This small molecule binds to this protein.
Small molecule (SMILES): CC(=O)N[C@@H]1[C@@H](O)[C@H](O)[C@@H](CO)O[C@H]1O

Sequence of chain 1.A:
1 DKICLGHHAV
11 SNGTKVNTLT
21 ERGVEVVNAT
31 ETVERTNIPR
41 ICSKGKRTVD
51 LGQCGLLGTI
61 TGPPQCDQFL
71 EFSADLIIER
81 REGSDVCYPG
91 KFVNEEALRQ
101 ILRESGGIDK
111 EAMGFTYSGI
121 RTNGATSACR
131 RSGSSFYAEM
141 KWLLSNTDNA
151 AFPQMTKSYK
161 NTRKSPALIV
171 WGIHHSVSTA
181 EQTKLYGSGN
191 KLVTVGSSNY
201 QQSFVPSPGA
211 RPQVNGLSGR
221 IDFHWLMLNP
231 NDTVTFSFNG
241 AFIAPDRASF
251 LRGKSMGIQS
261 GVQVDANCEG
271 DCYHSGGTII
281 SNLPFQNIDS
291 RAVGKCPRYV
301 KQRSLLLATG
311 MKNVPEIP

Binding-site contacts:
Ligand atom C4 contacts residue ASN231 of chain 1.A at 4.0 Å.
Ligand atom C1 contacts residue ASN231 of chain 1.A at 1.4 Å.
Ligand atom C8 contacts residue ASN231 of chain 1.A at 4.4 Å.
Ligand atom C7 contacts residue ASN231 of chain 1.A at 3.4 Å.
Ligand atom O6 contacts residue LYS160 of chain 1.A at 3.1 Å (salt-bridge).
Ligand atom C6 contacts residue LYS160 of chain 1.A at 4.2 Å.
Ligand atom C3 contacts residue ASN231 of chain 1.A at 3.5 Å.
Ligand atom O5 contacts residue ASN231 of chain 1.A at 2.4 Å (h-bond).
Ligand atom C5 contacts residue ASN231 of chain 1.A at 3.6 Å.
Ligand atom O3 contacts residue ASN231 of chain 1.A at 4.4 Å.
Ligand atom O6 contacts residue ASN231 of chain 1.A at 4.3 Å.
Ligand atom O7 contacts residue ASN231 of chain 1.A at 3.8 Å.
Ligand atom C2 contacts residue ASN231 of chain 1.A at 2.0 Å.
Ligand atom O5 contacts residue LYS160 of chain 1.A at 4.3 Å.
Ligand atom N2 contacts residue ASN231 of chain 1.A at 2.5 Å (h-bond).